This protein binds this small molecule.
Small molecule (SMILES): CC(=O)N[C@H]1[C@H](O[C@H]2[C@H](O)[C@@H](NC(C)=O)CO[C@@H]2CO)O[C@H](CO)[C@@H](O[C@@H]2O[C@H](CO[C@H]3O[C@H](CO)[C@@H](O)[C@H](O)[C@@H]3O[C@@H]3O[C@H](CO)[C@@H](O)[C@H](O)[C@H]3NC(C)=O)[C@@H](O)[C@H](O[C@H]3O[C@H](CO)[C@@H](O)[C@H](O)[C@@H]3O[C@@H]3O[C@H](CO)[C@@H](O)[C@H](O)[C@H]3NC(C)=O)[C@@H]2O)[C@@H]1O

Binding-site contacts:
Ligand atom O7 contacts residue VAL40 of chain 2.A at 3.6 Å.
Ligand atom C6 contacts residue GLN71 of chain 2.A at 3.4 Å.
Ligand atom N2 contacts residue ASN73 of chain 2.A at 2.8 Å (h-bond).
Ligand atom O7 contacts residue ASN73 of chain 2.A at 3.3 Å (h-bond).
Ligand atom C3 contacts residue ASP41 of chain 2.A at 3.6 Å.
Ligand atom C5 contacts residue PHE19 of chain 2.A at 3.8 Å (hydrophobic).
Ligand atom N2 contacts residue ASP41 of chain 2.A at 2.7 Å (salt-bridge).
Ligand atom O7 contacts residue VAL38 of chain 2.A at 3.7 Å.
Ligand atom C3 contacts residue LYS22 of chain 2.A at 3.5 Å.
Ligand atom C1 contacts residue PHE17 of chain 2.A at 3.6 Å (hydrophobic).
Ligand atom C8 contacts residue ARG77 of chain 2.A at 3.2 Å.
Ligand atom C5 contacts residue ASN73 of chain 2.A at 3.7 Å.
Ligand atom C1 contacts residue PHE17 of chain 2.A at 3.6 Å (hydrophobic).
Ligand atom O6 contacts residue PHE19 of chain 2.A at 3.3 Å.
Ligand atom O4 contacts residue LYS22 of chain 2.A at 3.1 Å (salt-bridge).
Ligand atom O5 contacts residue ASN73 of chain 2.A at 2.4 Å (h-bond).
Ligand atom O3 contacts residue LYS22 of chain 2.A at 3.0 Å (salt-bridge).
Ligand atom C2 contacts residue ASP41 of chain 2.A at 3.6 Å.
Ligand atom C2 contacts residue PHE17 of chain 2.A at 3.4 Å (hydrophobic).
Ligand atom O6 contacts residue PHE17 of chain 2.A at 3.8 Å.
Ligand atom C1 contacts residue THR75 of chain 2.A at 3.8 Å.
Ligand atom C6 contacts residue THR36 of chain 2.A at 3.8 Å.
Ligand atom C8 contacts residue ASP41 of chain 2.A at 3.4 Å.
Ligand atom C4 contacts residue PHE17 of chain 2.A at 3.6 Å (hydrophobic).
Ligand atom C3 contacts residue ASN73 of chain 2.A at 3.7 Å.
Ligand atom O5 contacts residue PHE17 of chain 2.A at 3.3 Å.
Ligand atom C3 contacts residue PHE17 of chain 2.A at 3.5 Å (hydrophobic).
Ligand atom C7 contacts residue ASP41 of chain 2.A at 3.5 Å.
Ligand atom C1 contacts residue ASN73 of chain 2.A at 1.4 Å.
Ligand atom C7 contacts residue ARG77 of chain 2.A at 3.2 Å.
Ligand atom O7 contacts residue ARG77 of chain 2.A at 2.6 Å (salt-bridge).
Ligand atom O3 contacts residue ARG77 of chain 2.A at 3.5 Å (salt-bridge).
Ligand atom C7 contacts residue ASN73 of chain 2.A at 3.3 Å.
Ligand atom O6 contacts residue ARG77 of chain 2.A at 3.7 Å.
Ligand atom O4 contacts residue VAL40 of chain 2.A at 3.6 Å.
Ligand atom C8 contacts residue PHE17 of chain 2.A at 3.8 Å (hydrophobic).
Ligand atom C5 contacts residue PHE19 of chain 2.A at 3.8 Å (hydrophobic).
Ligand atom C6 contacts residue PHE19 of chain 2.A at 3.4 Å (hydrophobic).
Ligand atom C2 contacts residue ASN73 of chain 2.A at 2.3 Å.
Ligand atom C2 contacts residue PHE19 of chain 2.A at 3.8 Å (hydrophobic).

Sequence of chain 2.A:
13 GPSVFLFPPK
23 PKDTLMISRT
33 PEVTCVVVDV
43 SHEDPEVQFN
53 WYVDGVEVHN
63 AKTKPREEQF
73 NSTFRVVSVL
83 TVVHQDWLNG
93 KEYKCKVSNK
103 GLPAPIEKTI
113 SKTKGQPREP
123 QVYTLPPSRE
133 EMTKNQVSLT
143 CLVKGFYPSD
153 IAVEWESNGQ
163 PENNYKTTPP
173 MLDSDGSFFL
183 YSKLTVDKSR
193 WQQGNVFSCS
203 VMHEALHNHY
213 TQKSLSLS